Binding-site contacts:
Ligand atom N2 contacts residue ASN126 of chain 1.F at 2.6 Å (h-bond).
Ligand atom C2 contacts residue ASN126 of chain 1.F at 2.5 Å.
Ligand atom C4 contacts residue ASN126 of chain 1.F at 4.2 Å.
Ligand atom O7 contacts residue ASN126 of chain 1.F at 4.0 Å.
Ligand atom C8 contacts residue ASN126 of chain 1.F at 3.4 Å.
Ligand atom O5 contacts residue ASN126 of chain 1.F at 2.3 Å (h-bond).
Ligand atom C7 contacts residue ASN126 of chain 1.F at 3.1 Å.
Ligand atom C1 contacts residue ASN126 of chain 1.F at 1.4 Å.
Ligand atom C3 contacts residue ASN126 of chain 1.F at 3.9 Å.
Ligand atom C5 contacts residue ASN126 of chain 1.F at 3.7 Å.

Sequence of chain 1.F:
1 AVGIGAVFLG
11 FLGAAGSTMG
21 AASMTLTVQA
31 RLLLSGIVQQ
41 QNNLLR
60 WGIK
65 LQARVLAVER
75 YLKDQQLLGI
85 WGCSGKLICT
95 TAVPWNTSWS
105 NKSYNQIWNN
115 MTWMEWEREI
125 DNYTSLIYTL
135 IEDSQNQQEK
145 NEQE

A small-molecule ligand and the protein it binds are described below.
Small molecule (SMILES): CC(=O)N[C@@H]1[C@@H](O)[C@H](O)[C@@H](CO)O[C@H]1O